Sequence of chain 1.A:
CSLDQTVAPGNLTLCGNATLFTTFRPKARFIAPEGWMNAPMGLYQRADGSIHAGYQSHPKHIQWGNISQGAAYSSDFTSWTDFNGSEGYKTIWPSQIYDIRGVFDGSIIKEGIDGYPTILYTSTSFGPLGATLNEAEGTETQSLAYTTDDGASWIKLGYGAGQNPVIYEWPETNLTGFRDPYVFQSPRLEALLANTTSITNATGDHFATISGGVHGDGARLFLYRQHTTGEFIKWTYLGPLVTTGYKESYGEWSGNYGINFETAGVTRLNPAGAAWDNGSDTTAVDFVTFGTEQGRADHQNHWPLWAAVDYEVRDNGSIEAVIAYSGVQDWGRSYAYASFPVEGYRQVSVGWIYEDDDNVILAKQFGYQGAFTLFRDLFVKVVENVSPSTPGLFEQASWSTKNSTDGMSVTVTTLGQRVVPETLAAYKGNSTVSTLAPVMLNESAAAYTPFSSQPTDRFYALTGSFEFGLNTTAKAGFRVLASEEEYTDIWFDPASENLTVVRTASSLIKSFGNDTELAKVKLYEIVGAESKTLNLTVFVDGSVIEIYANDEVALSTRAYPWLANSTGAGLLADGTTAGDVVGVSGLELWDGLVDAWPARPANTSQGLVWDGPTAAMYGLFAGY

This small molecule binds to this protein.
Small molecule (SMILES): CC(=O)N[C@@H]1[C@@H](O)[C@H](O)[C@@H](CO)O[C@H]1O

Binding-site contacts:
Ligand atom C5 contacts residue LEU55 of chain 1.A at 4.0 Å (hydrophobic).
Ligand atom C2 contacts residue ASN52 of chain 1.A at 2.4 Å.
Ligand atom C3 contacts residue ASN52 of chain 1.A at 3.8 Å.
Ligand atom C8 contacts residue ASN52 of chain 1.A at 3.8 Å.
Ligand atom O5 contacts residue ASN52 of chain 1.A at 2.3 Å (h-bond).
Ligand atom C6 contacts residue LEU55 of chain 1.A at 3.5 Å (hydrophobic).
Ligand atom C7 contacts residue ASN52 of chain 1.A at 3.4 Å.
Ligand atom C4 contacts residue ASN52 of chain 1.A at 4.2 Å.
Ligand atom O5 contacts residue THR54 of chain 1.A at 3.4 Å (h-bond).
Ligand atom C5 contacts residue ASN52 of chain 1.A at 3.6 Å.
Ligand atom C1 contacts residue ASN52 of chain 1.A at 1.4 Å.
Ligand atom C1 contacts residue LEU55 of chain 1.A at 4.4 Å (hydrophobic).
Ligand atom O7 contacts residue ASN52 of chain 1.A at 4.3 Å.
Ligand atom N2 contacts residue ASN52 of chain 1.A at 2.8 Å (h-bond).
Ligand atom C1 contacts residue THR54 of chain 1.A at 3.4 Å.
Ligand atom O5 contacts residue LEU55 of chain 1.A at 3.3 Å.
Ligand atom C5 contacts residue THR54 of chain 1.A at 3.5 Å.
Ligand atom O6 contacts residue LEU55 of chain 1.A at 3.5 Å.
Ligand atom C6 contacts residue THR54 of chain 1.A at 3.9 Å.
Ligand atom O6 contacts residue THR54 of chain 1.A at 2.9 Å (h-bond).